Binding-site contacts:
Ligand atom C13 contacts residue LEU91 of chain 1.A at 3.5 Å (hydrophobic).
Ligand atom O33 contacts residue THR93 of chain 1.A at 3.8 Å.
Ligand atom C22 contacts residue ASP77 of chain 1.A at 3.5 Å.
Ligand atom C5 contacts residue GLY81 of chain 1.A at 3.8 Å.
Ligand atom C5 contacts residue MET82 of chain 1.A at 3.8 Å (hydrophobic).
Ligand atom C21 contacts residue THR168 of chain 1.A at 3.7 Å.
Ligand atom C12 contacts residue LEU91 of chain 1.A at 3.4 Å (hydrophobic).
Ligand atom O29 contacts residue LEU32 of chain 1.A at 3.6 Å.
Ligand atom C23 contacts residue ASN35 of chain 1.A at 3.5 Å.
Ligand atom N1 contacts residue ILE80 of chain 1.A at 3.7 Å.
Ligand atom C13 contacts residue GLY92 of chain 1.A at 3.5 Å.
Ligand atom C21 contacts residue ASP77 of chain 1.A at 3.5 Å.
Ligand atom C14 contacts residue ASN35 of chain 1.A at 3.8 Å.
Ligand atom C8 contacts residue LYS42 of chain 1.A at 3.7 Å.
Ligand atom O30 contacts residue SER36 of chain 1.A at 3.8 Å.
Ligand atom N2 contacts residue THR168 of chain 1.A at 3.2 Å (h-bond).
Ligand atom C22 contacts residue THR168 of chain 1.A at 3.8 Å.
Ligand atom C34 contacts residue ASN35 of chain 1.A at 3.6 Å.
Ligand atom O30 contacts residue ASP77 of chain 1.A at 2.6 Å (salt-bridge).
Ligand atom C24 contacts residue ASN35 of chain 1.A at 3.4 Å.
Ligand atom N1 contacts residue GLY81 of chain 1.A at 2.9 Å (h-bond).
Ligand atom C5 contacts residue ALA39 of chain 1.A at 3.8 Å (hydrophobic).
Ligand atom C25 contacts residue MET82 of chain 1.A at 3.7 Å (hydrophobic).
Ligand atom N1 contacts residue ALA39 of chain 1.A at 3.5 Å.
Ligand atom O29 contacts residue ASN35 of chain 1.A at 3.7 Å.
Ligand atom O30 contacts residue ALA39 of chain 1.A at 3.3 Å.
Ligand atom N2 contacts residue GLY81 of chain 1.A at 3.9 Å.
Ligand atom N2 contacts residue ALA39 of chain 1.A at 3.5 Å.
Ligand atom C8 contacts residue ILE80 of chain 1.A at 3.7 Å (hydrophobic).
Ligand atom O33 contacts residue SO41 of chain 1.C at 3.7 Å.
Ligand atom C22 contacts residue SER36 of chain 1.A at 3.8 Å.
Ligand atom C25 contacts residue ASN35 of chain 1.A at 3.9 Å.
Ligand atom O30 contacts residue THR168 of chain 1.A at 3.5 Å.
Ligand atom C22 contacts residue ASN35 of chain 1.A at 3.8 Å.
Ligand atom C15 contacts residue ASN35 of chain 1.A at 3.5 Å.
Ligand atom N1 contacts residue MET82 of chain 1.A at 3.5 Å.
Ligand atom O29 contacts residue VAL170 of chain 1.A at 3.4 Å.
Ligand atom C16 contacts residue ASN35 of chain 1.A at 3.5 Å.
Ligand atom N2 contacts residue MET82 of chain 1.A at 3.7 Å.
Ligand atom C3 contacts residue ALA39 of chain 1.A at 3.7 Å (hydrophobic).

Sequence of chain 1.A:
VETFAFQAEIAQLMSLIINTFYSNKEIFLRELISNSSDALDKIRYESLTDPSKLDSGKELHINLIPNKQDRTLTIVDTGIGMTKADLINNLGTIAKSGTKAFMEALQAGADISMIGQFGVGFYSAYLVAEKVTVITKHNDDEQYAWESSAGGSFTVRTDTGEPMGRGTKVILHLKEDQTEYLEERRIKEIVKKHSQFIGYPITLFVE

A small-molecule ligand and the protein it binds are described below.
Small molecule (SMILES): COc1ccc(-c2c(-c3ccc(O)cc3O)n[nH]c2C)cc1